Sequence of chain 1.A:
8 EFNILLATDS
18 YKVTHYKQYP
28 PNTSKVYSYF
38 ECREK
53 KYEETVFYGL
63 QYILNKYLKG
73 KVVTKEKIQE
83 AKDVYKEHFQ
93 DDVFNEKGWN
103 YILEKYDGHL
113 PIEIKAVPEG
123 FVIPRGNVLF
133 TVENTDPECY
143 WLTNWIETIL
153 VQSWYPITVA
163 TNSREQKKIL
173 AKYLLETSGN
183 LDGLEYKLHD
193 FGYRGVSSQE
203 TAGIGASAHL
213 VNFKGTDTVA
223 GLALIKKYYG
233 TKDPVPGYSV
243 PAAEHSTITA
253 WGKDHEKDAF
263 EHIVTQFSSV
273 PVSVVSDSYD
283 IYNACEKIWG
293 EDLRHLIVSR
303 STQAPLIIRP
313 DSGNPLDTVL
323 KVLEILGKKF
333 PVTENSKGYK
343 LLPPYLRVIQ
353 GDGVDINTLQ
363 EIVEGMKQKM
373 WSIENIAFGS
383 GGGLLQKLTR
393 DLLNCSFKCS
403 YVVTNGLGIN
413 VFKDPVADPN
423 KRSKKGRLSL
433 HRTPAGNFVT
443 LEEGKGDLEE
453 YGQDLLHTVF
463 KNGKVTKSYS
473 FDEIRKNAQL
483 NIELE

Binding-site contacts:
Ligand atom O7 contacts residue ILE309 of chain 1.B at 3.4 Å.
Ligand atom C22 contacts residue ASP219 of chain 1.B at 3.6 Å.
Ligand atom O19 contacts residue SER275 of chain 1.B at 2.7 Å (h-bond).
Ligand atom C22 contacts residue TYR18 of chain 1.A at 3.7 Å (hydrophobic).
Ligand atom C9 contacts residue ALA379 of chain 1.B at 3.7 Å (hydrophobic).
Ligand atom C21 contacts residue ASP219 of chain 1.B at 3.2 Å.
Ligand atom C16 contacts residue SER275 of chain 1.B at 3.5 Å.
Ligand atom C23 contacts residue ASP219 of chain 1.B at 3.5 Å.
Ligand atom N25 contacts residue PHE193 of chain 1.B at 3.8 Å.
Ligand atom C24 contacts residue ARG196 of chain 1.B at 3.6 Å.
Ligand atom C15 contacts residue VAL242 of chain 1.B at 3.6 Å (hydrophobic).
Ligand atom N20 contacts residue PHE193 of chain 1.B at 3.3 Å.
Ligand atom C24 contacts residue PHE193 of chain 1.B at 3.7 Å (hydrophobic).
Ligand atom C26 contacts residue PHE193 of chain 1.B at 3.5 Å (hydrophobic).
Ligand atom C21 contacts residue TYR18 of chain 1.A at 3.6 Å (hydrophobic).
Ligand atom C28 contacts residue PHE193 of chain 1.B at 3.5 Å (hydrophobic).
Ligand atom C26 contacts residue TYR18 of chain 1.A at 3.5 Å (hydrophobic).
Ligand atom C18 contacts residue PHE193 of chain 1.B at 3.4 Å (hydrophobic).
Ligand atom C27 contacts residue PHE193 of chain 1.B at 3.6 Å (hydrophobic).
Ligand atom C26 contacts residue ARG311 of chain 1.B at 3.8 Å.
Ligand atom N25 contacts residue ARG196 of chain 1.B at 3.5 Å (salt-bridge).
Ligand atom C23 contacts residue PHE193 of chain 1.B at 3.6 Å (hydrophobic).
Ligand atom C26 contacts residue EDO1 of chain 1.N at 3.3 Å.
Ligand atom C27 contacts residue TYR18 of chain 1.A at 3.5 Å (hydrophobic).
Ligand atom C10 contacts residue ILE309 of chain 1.B at 3.8 Å (hydrophobic).
Ligand atom C18 contacts residue SER275 of chain 1.B at 3.5 Å.
Ligand atom N25 contacts residue EDO1 of chain 1.N at 2.8 Å (h-bond).
Ligand atom C21 contacts residue PHE193 of chain 1.B at 3.5 Å (hydrophobic).
Ligand atom C23 contacts residue TYR18 of chain 1.A at 3.6 Å (hydrophobic).
Ligand atom N25 contacts residue TYR18 of chain 1.A at 3.6 Å (h-bond).
Ligand atom C28 contacts residue TYR18 of chain 1.A at 3.6 Å (hydrophobic).
Ligand atom N17 contacts residue ALA244 of chain 1.B at 3.5 Å.
Ligand atom C22 contacts residue PHE193 of chain 1.B at 3.6 Å (hydrophobic).
Ligand atom O19 contacts residue ARG311 of chain 1.B at 3.6 Å.
Ligand atom C28 contacts residue ARG311 of chain 1.B at 3.4 Å.
Ligand atom O19 contacts residue PHE193 of chain 1.B at 3.6 Å.
Ligand atom C14 contacts residue HIS191 of chain 1.B at 3.5 Å.
Ligand atom C16 contacts residue VAL242 of chain 1.B at 3.8 Å (hydrophobic).
Ligand atom C18 contacts residue ALA244 of chain 1.B at 3.5 Å (hydrophobic).
Ligand atom C12 contacts residue HIS191 of chain 1.B at 3.8 Å.

Sequence of chain 1.B:
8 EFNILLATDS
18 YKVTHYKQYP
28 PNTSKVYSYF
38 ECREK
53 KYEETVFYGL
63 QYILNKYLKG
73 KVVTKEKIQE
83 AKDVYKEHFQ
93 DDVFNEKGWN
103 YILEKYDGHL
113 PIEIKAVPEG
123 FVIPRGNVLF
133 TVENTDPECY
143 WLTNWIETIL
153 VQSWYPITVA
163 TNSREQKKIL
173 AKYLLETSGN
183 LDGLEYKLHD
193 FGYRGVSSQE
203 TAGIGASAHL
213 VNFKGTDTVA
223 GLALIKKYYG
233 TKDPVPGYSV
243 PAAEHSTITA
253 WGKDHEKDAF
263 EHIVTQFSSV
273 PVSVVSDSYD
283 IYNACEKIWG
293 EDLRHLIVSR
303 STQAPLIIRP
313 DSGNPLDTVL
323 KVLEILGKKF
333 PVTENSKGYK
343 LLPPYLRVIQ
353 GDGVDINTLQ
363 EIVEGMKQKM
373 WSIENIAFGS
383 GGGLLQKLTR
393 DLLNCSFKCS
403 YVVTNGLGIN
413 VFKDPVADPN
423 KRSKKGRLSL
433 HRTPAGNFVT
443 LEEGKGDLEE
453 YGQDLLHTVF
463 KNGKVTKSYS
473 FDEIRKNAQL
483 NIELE

A protein and the small-molecule ligand that binds it are described below.
Small molecule (SMILES): CC(C)(C)OC(=O)N1CCC2(CC1)C[C@@H]2CNC(=O)N1Cc2ccncc2C1